This protein binds this small molecule.
Small molecule (SMILES): CCCOc1nn(C(=O)NS(=O)(=O)c2ccccc2C(=O)OC)c(=O)n1C

Sequence of chain 2.A:
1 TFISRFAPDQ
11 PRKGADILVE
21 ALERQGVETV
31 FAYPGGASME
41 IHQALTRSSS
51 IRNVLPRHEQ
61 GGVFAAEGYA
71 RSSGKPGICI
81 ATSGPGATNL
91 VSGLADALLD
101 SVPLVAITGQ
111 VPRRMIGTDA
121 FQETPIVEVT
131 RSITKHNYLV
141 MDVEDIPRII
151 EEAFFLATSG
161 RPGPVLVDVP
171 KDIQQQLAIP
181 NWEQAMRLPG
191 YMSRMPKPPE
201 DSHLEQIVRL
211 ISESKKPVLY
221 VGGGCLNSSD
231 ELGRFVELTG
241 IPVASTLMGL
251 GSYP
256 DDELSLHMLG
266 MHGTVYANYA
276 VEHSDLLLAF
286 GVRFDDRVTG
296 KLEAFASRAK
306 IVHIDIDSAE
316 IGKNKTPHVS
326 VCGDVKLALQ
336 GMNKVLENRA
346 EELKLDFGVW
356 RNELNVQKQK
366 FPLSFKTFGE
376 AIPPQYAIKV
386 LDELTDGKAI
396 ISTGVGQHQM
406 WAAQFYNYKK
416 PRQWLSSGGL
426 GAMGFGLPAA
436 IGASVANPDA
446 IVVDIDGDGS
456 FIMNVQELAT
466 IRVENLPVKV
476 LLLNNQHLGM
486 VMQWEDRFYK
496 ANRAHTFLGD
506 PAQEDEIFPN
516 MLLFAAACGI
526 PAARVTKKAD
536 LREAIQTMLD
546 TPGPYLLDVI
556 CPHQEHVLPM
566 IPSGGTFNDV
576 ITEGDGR

Sequence of chain 3.A:
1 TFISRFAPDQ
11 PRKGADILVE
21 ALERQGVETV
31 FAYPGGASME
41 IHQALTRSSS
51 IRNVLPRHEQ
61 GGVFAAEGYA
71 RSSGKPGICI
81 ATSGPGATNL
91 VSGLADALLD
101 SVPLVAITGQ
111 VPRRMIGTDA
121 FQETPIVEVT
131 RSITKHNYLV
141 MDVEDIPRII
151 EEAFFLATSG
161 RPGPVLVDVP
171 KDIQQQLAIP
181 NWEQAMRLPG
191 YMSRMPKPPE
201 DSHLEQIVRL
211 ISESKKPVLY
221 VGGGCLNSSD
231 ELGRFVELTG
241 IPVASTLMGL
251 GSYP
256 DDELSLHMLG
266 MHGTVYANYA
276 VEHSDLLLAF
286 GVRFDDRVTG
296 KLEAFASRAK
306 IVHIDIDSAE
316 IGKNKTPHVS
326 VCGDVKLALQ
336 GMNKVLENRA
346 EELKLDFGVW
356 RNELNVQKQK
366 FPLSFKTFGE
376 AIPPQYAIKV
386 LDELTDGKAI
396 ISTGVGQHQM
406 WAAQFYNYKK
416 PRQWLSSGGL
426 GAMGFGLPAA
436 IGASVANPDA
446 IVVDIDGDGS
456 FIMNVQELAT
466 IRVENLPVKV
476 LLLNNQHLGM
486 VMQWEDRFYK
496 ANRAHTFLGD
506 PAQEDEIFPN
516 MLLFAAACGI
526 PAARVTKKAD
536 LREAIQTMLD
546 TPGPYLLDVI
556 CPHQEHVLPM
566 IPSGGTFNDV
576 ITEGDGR

Binding-site contacts:
Ligand atom N17 contacts residue TRP489 of chain 3.A at 3.2 Å.
Ligand atom C23 contacts residue HIS267 of chain 3.A at 3.4 Å.
Ligand atom C02 contacts residue ARG292 of chain 3.A at 3.8 Å.
Ligand atom C09 contacts residue VAL111 of chain 2.A at 3.6 Å (hydrophobic).
Ligand atom C26 contacts residue TRP489 of chain 3.A at 3.4 Å (hydrophobic).
Ligand atom O20 contacts residue TRP489 of chain 3.A at 3.6 Å (h-bond).
Ligand atom O12 contacts residue PHE121 of chain 2.A at 3.6 Å.
Ligand atom C13 contacts residue GLN122 of chain 2.A at 3.6 Å.
Ligand atom N18 contacts residue ARG292 of chain 3.A at 3.0 Å (salt-bridge).
Ligand atom O01 contacts residue SER568 of chain 3.A at 3.2 Å (h-bond).
Ligand atom O27 contacts residue GLY36 of chain 2.A at 3.3 Å.
Ligand atom C13 contacts residue ALA37 of chain 2.A at 3.5 Å (hydrophobic).
Ligand atom C19 contacts residue TRP489 of chain 3.A at 3.4 Å (hydrophobic).
Ligand atom O15 contacts residue SER568 of chain 3.A at 2.9 Å (h-bond).
Ligand atom C06 contacts residue ARG292 of chain 3.A at 3.7 Å.
Ligand atom C07 contacts residue ARG292 of chain 3.A at 3.8 Å.
Ligand atom C25 contacts residue GLY36 of chain 2.A at 3.5 Å.
Ligand atom C22 contacts residue MET266 of chain 3.A at 3.6 Å (hydrophobic).
Ligand atom C08 contacts residue MET115 of chain 2.A at 3.6 Å (hydrophobic).
Ligand atom C13 contacts residue GLY36 of chain 2.A at 3.8 Å.
Ligand atom O16 contacts residue PRO112 of chain 2.A at 3.7 Å.
Ligand atom C07 contacts residue MET115 of chain 2.A at 3.7 Å (hydrophobic).
Ligand atom C23 contacts residue MET485 of chain 3.A at 3.7 Å (hydrophobic).
Ligand atom O27 contacts residue LYS171 of chain 2.A at 2.6 Å (salt-bridge).
Ligand atom C21 contacts residue PHE121 of chain 2.A at 3.7 Å (hydrophobic).
Ligand atom O01 contacts residue ARG292 of chain 3.A at 2.5 Å (salt-bridge).
Ligand atom O27 contacts residue TRP489 of chain 3.A at 3.5 Å.
Ligand atom C26 contacts residue LYS171 of chain 2.A at 3.8 Å.
Ligand atom N03 contacts residue LYS171 of chain 2.A at 3.1 Å (salt-bridge).
Ligand atom C07 contacts residue ASP291 of chain 3.A at 3.8 Å.
Ligand atom N18 contacts residue TRP489 of chain 3.A at 3.2 Å.
Ligand atom O14 contacts residue LYS171 of chain 2.A at 3.6 Å.
Ligand atom C21 contacts residue ARG292 of chain 3.A at 3.7 Å.
Ligand atom C23 contacts residue FAD1 of chain 3.C at 3.6 Å.
Ligand atom C02 contacts residue TRP489 of chain 3.A at 3.5 Å (hydrophobic).
Ligand atom O16 contacts residue LYS171 of chain 2.A at 3.2 Å.
Ligand atom C06 contacts residue SER568 of chain 3.A at 3.4 Å.
Ligand atom C09 contacts residue PHE121 of chain 2.A at 3.6 Å (hydrophobic).
Ligand atom C25 contacts residue TRP489 of chain 3.A at 3.7 Å (hydrophobic).
Ligand atom N24 contacts residue TRP489 of chain 3.A at 3.5 Å.